Binding-site contacts:
Ligand atom CA contacts residue GLU295 of chain 1.A at 3.1 Å.
Ligand atom CD contacts residue GLU284 of chain 2.A at 2.3 Å.
Ligand atom CD2 contacts residue GLU300 of chain 1.A at 3.4 Å.
Ligand atom C contacts residue GLU295 of chain 1.A at 3.5 Å.
Ligand atom CE contacts residue GLU295 of chain 1.A at 3.0 Å.
Ligand atom ND1 contacts residue ILE137 of chain 1.A at 3.3 Å.
Ligand atom NZ contacts residue GLU295 of chain 1.A at 2.9 Å (salt-bridge).
Ligand atom CG1 contacts residue GLU295 of chain 1.A at 3.2 Å.
Ligand atom CE1 contacts residue LYS141 of chain 1.A at 3.2 Å.
Ligand atom CG contacts residue PRO283 of chain 2.A at 3.8 Å (hydrophobic).
Ligand atom NE2 contacts residue GLU300 of chain 1.A at 3.0 Å (salt-bridge).
Ligand atom CD2 contacts residue VAL296 of chain 1.A at 3.7 Å (hydrophobic).
Ligand atom CA contacts residue GLU295 of chain 1.A at 3.2 Å.
Ligand atom NE contacts residue GLU284 of chain 2.A at 3.2 Å (salt-bridge).
Ligand atom N contacts residue GLU295 of chain 1.A at 3.3 Å (salt-bridge).
Ligand atom OE1 contacts residue ARG129 of chain 1.A at 2.6 Å (salt-bridge).
Ligand atom CD1 contacts residue GLU295 of chain 1.A at 3.5 Å.
Ligand atom O contacts residue LYS123 of chain 1.A at 3.5 Å (salt-bridge).
Ligand atom CG contacts residue GLN136 of chain 1.A at 3.8 Å.
Ligand atom C contacts residue GLU295 of chain 1.A at 3.7 Å.
Ligand atom CG contacts residue GLU284 of chain 2.A at 3.5 Å.
Ligand atom N contacts residue GLU295 of chain 1.A at 2.8 Å (salt-bridge).
Ligand atom N contacts residue GLU300 of chain 1.A at 3.4 Å (salt-bridge).
Ligand atom CG2 contacts residue LEU292 of chain 1.A at 3.7 Å (hydrophobic).
Ligand atom CD1 contacts residue LYS123 of chain 1.A at 3.5 Å.
Ligand atom O contacts residue GLU295 of chain 1.A at 3.5 Å (salt-bridge).
Ligand atom CE1 contacts residue ILE137 of chain 1.A at 3.3 Å (hydrophobic).
Ligand atom CG contacts residue ILE137 of chain 1.A at 3.8 Å (hydrophobic).
Ligand atom CD1 contacts residue ILE119 of chain 1.A at 3.5 Å (hydrophobic).
Ligand atom C contacts residue GLU295 of chain 1.A at 3.0 Å.
Ligand atom CD contacts residue ARG129 of chain 1.A at 3.3 Å.
Ligand atom N contacts residue GLU295 of chain 1.A at 2.8 Å (salt-bridge).
Ligand atom CB contacts residue GLU295 of chain 1.A at 3.0 Å.
Ligand atom NH1 contacts residue GLU284 of chain 2.A at 3.7 Å.
Ligand atom CE1 contacts residue GLU300 of chain 1.A at 3.1 Å.
Ligand atom NE2 contacts residue ILE137 of chain 1.A at 3.3 Å.
Ligand atom CD1 contacts residue GLU295 of chain 1.A at 3.2 Å.
Ligand atom NE2 contacts residue LYS141 of chain 1.A at 2.8 Å (salt-bridge).
Ligand atom CD2 contacts residue LEU140 of chain 1.A at 3.7 Å (hydrophobic).
Ligand atom CB contacts residue ARG129 of chain 1.A at 3.5 Å.

This small molecule binds to this protein.
Small molecule (SMILES): CC[C@H](C)[C@H](NC(=O)[C@H](CCCCN)NC(=O)[C@@H](N)Cc1cnc[nH]1)C(=O)N[C@@H](CC(C)C)C(=O)N[C@@H](Cc1cnc[nH]1)C(=O)N[C@@H](CCCN=C(N)N)C(=O)N[C@@H](CC(C)C)C(=O)N[C@@H](CC(C)C)C(=O)N[C@H](C=O)CCC(N)=O

Sequence of chain 2.A:
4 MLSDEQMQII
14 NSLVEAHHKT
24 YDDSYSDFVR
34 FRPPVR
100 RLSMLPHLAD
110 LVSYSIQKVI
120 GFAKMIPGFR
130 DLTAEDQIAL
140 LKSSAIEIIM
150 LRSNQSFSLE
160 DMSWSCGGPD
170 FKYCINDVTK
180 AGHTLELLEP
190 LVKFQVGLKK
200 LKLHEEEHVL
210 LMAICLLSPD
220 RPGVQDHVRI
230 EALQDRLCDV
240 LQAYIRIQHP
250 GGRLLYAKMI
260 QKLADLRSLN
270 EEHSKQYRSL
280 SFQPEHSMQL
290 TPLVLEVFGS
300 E

Sequence of chain 1.A:
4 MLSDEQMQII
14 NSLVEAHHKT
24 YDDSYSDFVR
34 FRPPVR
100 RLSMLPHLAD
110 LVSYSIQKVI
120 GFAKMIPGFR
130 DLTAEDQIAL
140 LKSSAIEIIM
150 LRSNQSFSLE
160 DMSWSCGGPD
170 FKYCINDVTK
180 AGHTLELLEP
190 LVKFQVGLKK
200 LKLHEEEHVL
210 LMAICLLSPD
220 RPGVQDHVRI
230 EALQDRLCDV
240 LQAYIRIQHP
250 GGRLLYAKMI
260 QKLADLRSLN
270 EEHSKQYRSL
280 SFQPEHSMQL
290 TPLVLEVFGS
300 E